Sequence of chain 1.B:
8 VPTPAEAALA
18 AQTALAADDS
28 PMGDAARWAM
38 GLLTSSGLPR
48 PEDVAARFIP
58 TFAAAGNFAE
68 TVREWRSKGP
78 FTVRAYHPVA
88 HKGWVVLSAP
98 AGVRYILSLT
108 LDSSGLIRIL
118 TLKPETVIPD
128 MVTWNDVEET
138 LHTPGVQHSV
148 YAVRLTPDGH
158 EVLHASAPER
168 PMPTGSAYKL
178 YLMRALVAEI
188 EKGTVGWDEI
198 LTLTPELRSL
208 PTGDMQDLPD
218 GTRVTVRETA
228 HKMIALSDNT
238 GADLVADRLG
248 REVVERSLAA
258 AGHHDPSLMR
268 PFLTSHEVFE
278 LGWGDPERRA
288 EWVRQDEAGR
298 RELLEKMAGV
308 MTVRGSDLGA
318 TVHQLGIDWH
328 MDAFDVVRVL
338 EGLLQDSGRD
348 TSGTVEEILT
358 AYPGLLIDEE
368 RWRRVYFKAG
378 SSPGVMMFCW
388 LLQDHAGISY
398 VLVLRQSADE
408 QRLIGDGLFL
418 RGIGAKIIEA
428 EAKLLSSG

The protein below binds the small molecule below.
Small molecule (SMILES): O=C(O)[C@H]1/C(=C/CO)O[C@@H]2CC(=O)N21

Binding-site contacts:
Ligand atom C5 contacts residue ALA422 of chain 1.B at 4.0 Å (hydrophobic).
Ligand atom O1 contacts residue HIS84 of chain 1.B at 3.4 Å.
Ligand atom O2 contacts residue ALA422 of chain 1.B at 3.6 Å.
Ligand atom C3 contacts residue HIS84 of chain 1.B at 3.7 Å.
Ligand atom C5 contacts residue LEU362 of chain 1.B at 3.7 Å (hydrophobic).
Ligand atom C4 contacts residue LEU415 of chain 1.B at 4.1 Å (hydrophobic).
Ligand atom C6 contacts residue ILE125 of chain 1.B at 4.3 Å (hydrophobic).
Ligand atom O5 contacts residue ALA422 of chain 1.B at 4.4 Å.
Ligand atom O1 contacts residue LEU415 of chain 1.B at 4.4 Å.
Ligand atom O4 contacts residue ALA422 of chain 1.B at 3.8 Å.
Ligand atom C6 contacts residue HIS84 of chain 1.B at 4.5 Å.
Ligand atom C7 contacts residue LEU415 of chain 1.B at 4.4 Å (hydrophobic).
Ligand atom O3 contacts residue THR123 of chain 1.B at 4.5 Å.
Ligand atom O3 contacts residue ILE103 of chain 1.B at 3.9 Å.
Ligand atom C1 contacts residue HIS84 of chain 1.B at 4.2 Å.
Ligand atom C7 contacts residue HIS84 of chain 1.B at 4.3 Å.
Ligand atom C8 contacts residue ALA422 of chain 1.B at 3.8 Å (hydrophobic).
Ligand atom N1 contacts residue LEU362 of chain 1.B at 4.3 Å.
Ligand atom O3 contacts residue HIS84 of chain 1.B at 4.2 Å.
Ligand atom C2 contacts residue GLY419 of chain 1.B at 4.2 Å.
Ligand atom C4 contacts residue LEU362 of chain 1.B at 4.5 Å (hydrophobic).
Ligand atom O2 contacts residue LEU415 of chain 1.B at 4.2 Å.
Ligand atom O3 contacts residue VAL93 of chain 1.B at 3.5 Å.
Ligand atom C5 contacts residue ARG418 of chain 1.B at 4.1 Å.
Ligand atom O5 contacts residue LYS423 of chain 1.B at 3.4 Å.
Ligand atom C8 contacts residue LYS423 of chain 1.B at 4.5 Å.
Ligand atom O2 contacts residue GLY419 of chain 1.B at 3.5 Å.
Ligand atom O2 contacts residue ARG418 of chain 1.B at 3.4 Å.
Ligand atom C4 contacts residue TRP91 of chain 1.B at 3.7 Å (hydrophobic).
Ligand atom C5 contacts residue GLY419 of chain 1.B at 4.4 Å.
Ligand atom O2 contacts residue LEU362 of chain 1.B at 3.4 Å.
Ligand atom O4 contacts residue HIS84 of chain 1.B at 4.3 Å.
Ligand atom C7 contacts residue VAL93 of chain 1.B at 4.2 Å (hydrophobic).
Ligand atom C2 contacts residue ALA422 of chain 1.B at 3.8 Å (hydrophobic).
Ligand atom N1 contacts residue ALA422 of chain 1.B at 3.8 Å.
Ligand atom C4 contacts residue ARG418 of chain 1.B at 4.1 Å.
Ligand atom C5 contacts residue LEU415 of chain 1.B at 4.3 Å (hydrophobic).
Ligand atom C7 contacts residue ILE103 of chain 1.B at 3.8 Å (hydrophobic).